Binding-site contacts:
Ligand atom C3 contacts residue ASN1058 of chain 1.C at 3.8 Å.
Ligand atom C5 contacts residue ALA690 of chain 1.C at 3.6 Å (hydrophobic).
Ligand atom C7 contacts residue ASN1058 of chain 1.C at 2.9 Å.
Ligand atom C8 contacts residue GLU1056 of chain 1.C at 4.2 Å.
Ligand atom C1 contacts residue ASN1058 of chain 1.C at 1.4 Å.
Ligand atom O4 contacts residue ALA690 of chain 1.C at 4.0 Å.
Ligand atom C4 contacts residue ALA690 of chain 1.C at 4.3 Å (hydrophobic).
Ligand atom O5 contacts residue ASN1058 of chain 1.C at 2.3 Å (h-bond).
Ligand atom O7 contacts residue ASN1058 of chain 1.C at 3.8 Å.
Ligand atom C5 contacts residue ASN1058 of chain 1.C at 3.6 Å.
Ligand atom C8 contacts residue ASN1058 of chain 1.C at 3.2 Å.
Ligand atom C2 contacts residue ASN1058 of chain 1.C at 2.5 Å.
Ligand atom C6 contacts residue ALA690 of chain 1.C at 4.0 Å (hydrophobic).
Ligand atom C4 contacts residue ASN1058 of chain 1.C at 4.2 Å.
Ligand atom N2 contacts residue ASN1058 of chain 1.C at 2.3 Å (h-bond).
Ligand atom C1 contacts residue GLN879 of chain 1.A at 4.1 Å.

Sequence of chain 1.A:
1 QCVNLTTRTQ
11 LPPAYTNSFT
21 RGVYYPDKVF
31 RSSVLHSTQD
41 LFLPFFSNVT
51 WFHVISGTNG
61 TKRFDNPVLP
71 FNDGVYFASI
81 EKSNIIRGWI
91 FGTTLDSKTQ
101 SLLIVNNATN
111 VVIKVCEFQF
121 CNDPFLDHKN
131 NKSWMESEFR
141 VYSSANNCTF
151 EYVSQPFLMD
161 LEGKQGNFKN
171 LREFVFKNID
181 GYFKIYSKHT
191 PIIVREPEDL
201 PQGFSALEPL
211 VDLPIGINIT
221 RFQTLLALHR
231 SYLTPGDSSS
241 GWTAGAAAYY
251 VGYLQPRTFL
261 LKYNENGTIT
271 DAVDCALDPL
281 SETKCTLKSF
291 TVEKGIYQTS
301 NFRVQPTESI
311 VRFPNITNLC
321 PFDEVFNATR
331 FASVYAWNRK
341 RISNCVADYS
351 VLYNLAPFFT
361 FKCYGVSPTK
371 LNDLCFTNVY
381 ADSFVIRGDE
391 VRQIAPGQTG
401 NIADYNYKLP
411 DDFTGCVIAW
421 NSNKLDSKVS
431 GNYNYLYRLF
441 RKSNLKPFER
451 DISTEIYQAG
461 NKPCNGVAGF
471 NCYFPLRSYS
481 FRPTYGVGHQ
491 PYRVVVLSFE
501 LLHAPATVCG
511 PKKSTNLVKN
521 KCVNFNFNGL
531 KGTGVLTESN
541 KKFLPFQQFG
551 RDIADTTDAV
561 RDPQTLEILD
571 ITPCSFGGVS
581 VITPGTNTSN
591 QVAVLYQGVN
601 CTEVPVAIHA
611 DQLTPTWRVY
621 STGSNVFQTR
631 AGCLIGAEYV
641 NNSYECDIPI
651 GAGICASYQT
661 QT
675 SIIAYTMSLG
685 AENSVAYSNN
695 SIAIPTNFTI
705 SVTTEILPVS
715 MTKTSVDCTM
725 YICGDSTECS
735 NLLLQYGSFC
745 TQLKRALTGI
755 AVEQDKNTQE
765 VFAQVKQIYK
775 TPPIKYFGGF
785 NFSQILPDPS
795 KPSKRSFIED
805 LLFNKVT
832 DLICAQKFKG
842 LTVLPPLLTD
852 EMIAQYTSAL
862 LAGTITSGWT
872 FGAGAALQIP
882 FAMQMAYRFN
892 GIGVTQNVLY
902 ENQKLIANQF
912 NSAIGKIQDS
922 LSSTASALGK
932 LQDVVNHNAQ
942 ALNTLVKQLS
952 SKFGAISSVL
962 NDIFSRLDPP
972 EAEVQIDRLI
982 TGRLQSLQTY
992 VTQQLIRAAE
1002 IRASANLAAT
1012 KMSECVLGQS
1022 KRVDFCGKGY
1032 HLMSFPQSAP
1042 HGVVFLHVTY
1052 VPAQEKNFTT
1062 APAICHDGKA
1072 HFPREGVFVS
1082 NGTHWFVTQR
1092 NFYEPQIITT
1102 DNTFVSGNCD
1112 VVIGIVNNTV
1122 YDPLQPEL

Sequence of chain 1.C:
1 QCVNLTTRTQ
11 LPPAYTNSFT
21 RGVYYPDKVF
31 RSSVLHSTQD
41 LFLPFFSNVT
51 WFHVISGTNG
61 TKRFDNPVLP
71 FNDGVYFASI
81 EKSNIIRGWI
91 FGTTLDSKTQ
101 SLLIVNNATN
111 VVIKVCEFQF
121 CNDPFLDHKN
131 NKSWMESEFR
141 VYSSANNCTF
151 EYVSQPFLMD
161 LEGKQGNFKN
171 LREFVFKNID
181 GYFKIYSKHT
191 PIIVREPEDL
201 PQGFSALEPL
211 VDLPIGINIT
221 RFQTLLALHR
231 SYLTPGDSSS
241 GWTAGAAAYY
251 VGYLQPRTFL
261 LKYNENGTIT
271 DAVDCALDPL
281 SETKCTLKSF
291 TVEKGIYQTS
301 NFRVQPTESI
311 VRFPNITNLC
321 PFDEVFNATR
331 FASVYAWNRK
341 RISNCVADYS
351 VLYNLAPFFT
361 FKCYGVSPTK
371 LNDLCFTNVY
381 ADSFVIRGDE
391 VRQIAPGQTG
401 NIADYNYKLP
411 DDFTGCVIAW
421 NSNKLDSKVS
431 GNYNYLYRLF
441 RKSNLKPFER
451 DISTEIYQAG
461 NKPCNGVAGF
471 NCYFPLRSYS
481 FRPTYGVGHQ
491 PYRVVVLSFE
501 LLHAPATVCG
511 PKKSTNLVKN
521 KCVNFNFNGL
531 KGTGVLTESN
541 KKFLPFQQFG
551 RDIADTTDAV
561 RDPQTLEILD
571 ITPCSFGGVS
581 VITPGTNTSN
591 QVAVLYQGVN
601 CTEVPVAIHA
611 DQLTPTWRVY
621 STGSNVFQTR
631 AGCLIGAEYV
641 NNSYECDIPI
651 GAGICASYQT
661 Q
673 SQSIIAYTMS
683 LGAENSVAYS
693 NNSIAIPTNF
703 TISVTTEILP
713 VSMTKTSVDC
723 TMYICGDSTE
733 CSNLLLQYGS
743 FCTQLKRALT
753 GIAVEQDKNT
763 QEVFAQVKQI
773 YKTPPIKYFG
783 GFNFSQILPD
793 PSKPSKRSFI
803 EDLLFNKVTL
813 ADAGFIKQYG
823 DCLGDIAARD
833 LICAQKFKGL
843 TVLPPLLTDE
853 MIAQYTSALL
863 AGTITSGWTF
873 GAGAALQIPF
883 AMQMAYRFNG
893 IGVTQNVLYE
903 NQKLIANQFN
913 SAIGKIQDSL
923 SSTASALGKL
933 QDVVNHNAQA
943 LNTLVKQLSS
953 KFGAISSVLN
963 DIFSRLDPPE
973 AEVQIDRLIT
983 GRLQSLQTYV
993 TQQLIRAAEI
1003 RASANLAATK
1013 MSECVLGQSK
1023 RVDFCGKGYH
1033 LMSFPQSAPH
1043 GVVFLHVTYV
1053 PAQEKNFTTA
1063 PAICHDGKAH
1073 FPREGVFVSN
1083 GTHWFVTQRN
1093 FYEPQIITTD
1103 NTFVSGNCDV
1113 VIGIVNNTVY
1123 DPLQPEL

A small-molecule ligand and the protein it binds are described below.
Small molecule (SMILES): CC(=O)N[C@@H]1[C@@H](O)[C@H](O)[C@@H](CO)O[C@H]1O